Sequence of chain 1.E:
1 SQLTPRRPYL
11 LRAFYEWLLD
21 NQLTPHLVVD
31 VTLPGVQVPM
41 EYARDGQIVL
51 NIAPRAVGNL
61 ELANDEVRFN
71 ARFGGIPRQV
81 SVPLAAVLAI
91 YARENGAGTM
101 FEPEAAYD

Binding-site contacts:
Ligand atom CB contacts residue ASN51 of chain 1.E at 3.6 Å.
Ligand atom OD2 contacts residue GLY75 of chain 1.E at 3.0 Å (h-bond).
Ligand atom O contacts residue ARG55 of chain 1.E at 3.1 Å.
Ligand atom CD1 contacts residue ALA71 of chain 1.E at 3.5 Å (hydrophobic).
Ligand atom O contacts residue PHE73 of chain 1.E at 3.4 Å.
Ligand atom CE1 contacts residue ASN70 of chain 1.E at 3.6 Å.
Ligand atom N contacts residue PHE73 of chain 1.E at 3.7 Å.
Ligand atom O contacts residue TYR42 of chain 1.E at 3.3 Å.
Ligand atom OE1 contacts residue ARG93 of chain 1.E at 3.5 Å (salt-bridge).
Ligand atom OD1 contacts residue LEU50 of chain 1.E at 3.6 Å.
Ligand atom O contacts residue ARG72 of chain 1.E at 3.1 Å.
Ligand atom O contacts residue ALA56 of chain 1.E at 3.0 Å.
Ligand atom CB contacts residue PHE73 of chain 1.E at 3.6 Å (hydrophobic).
Ligand atom C contacts residue ARG72 of chain 1.E at 3.5 Å.
Ligand atom N contacts residue VAL49 of chain 1.E at 2.9 Å (h-bond).
Ligand atom OD2 contacts residue ARG72 of chain 1.E at 3.1 Å.
Ligand atom O contacts residue ARG72 of chain 1.E at 3.6 Å.
Ligand atom CD1 contacts residue ASN70 of chain 1.E at 3.6 Å.
Ligand atom OE2 contacts residue ASN51 of chain 1.E at 3.3 Å (h-bond).
Ligand atom OD1 contacts residue ARG55 of chain 1.E at 2.9 Å (salt-bridge).
Ligand atom OXT contacts residue ARG72 of chain 1.E at 2.7 Å (salt-bridge).
Ligand atom CG contacts residue ARG72 of chain 1.E at 3.5 Å.
Ligand atom ND2 contacts residue ASN51 of chain 1.E at 3.0 Å (h-bond).
Ligand atom CB contacts residue VAL57 of chain 1.E at 3.6 Å (hydrophobic).
Ligand atom CZ contacts residue ASN70 of chain 1.E at 3.3 Å.
Ligand atom C contacts residue ALA56 of chain 1.E at 3.4 Å (hydrophobic).
Ligand atom O contacts residue ALA56 of chain 1.E at 3.0 Å.
Ligand atom CB contacts residue ARG72 of chain 1.E at 3.4 Å.
Ligand atom N contacts residue ARG44 of chain 1.E at 3.6 Å.
Ligand atom CB contacts residue ALA71 of chain 1.E at 3.6 Å (hydrophobic).
Ligand atom OH contacts residue ASN70 of chain 1.E at 3.1 Å.
Ligand atom N contacts residue ARG55 of chain 1.E at 3.0 Å (salt-bridge).
Ligand atom ND2 contacts residue ALA56 of chain 1.E at 3.4 Å (h-bond).
Ligand atom CA contacts residue ARG55 of chain 1.E at 3.6 Å.
Ligand atom CA contacts residue ARG72 of chain 1.E at 3.2 Å.
Ligand atom C contacts residue ARG72 of chain 1.E at 3.5 Å.
Ligand atom N contacts residue ARG72 of chain 1.E at 2.8 Å (salt-bridge).
Ligand atom CB contacts residue VAL49 of chain 1.E at 3.4 Å (hydrophobic).
Ligand atom OD1 contacts residue ASN51 of chain 1.E at 3.0 Å (h-bond).
Ligand atom CE1 contacts residue ALA71 of chain 1.E at 3.6 Å (hydrophobic).

This small molecule binds to this protein.
Small molecule (SMILES): C[C@H](N)C(=O)N[C@@H](C)C(=O)N[C@@H](CC(N)=O)C(=O)N[C@@H](CC(=O)O)C(=O)N[C@@H](CCC(=O)O)C(=O)N[C@@H](CC(N)=O)C(=O)N[C@@H](Cc1ccc(O)cc1)C(=O)N[C@@H](C)C(=O)O